Binding-site contacts:
Ligand atom O2 contacts residue CFQ1 of chain 1.H at 3.7 Å.
Ligand atom C10 contacts residue TYR121 of chain 1.B at 3.0 Å (hydrophobic).
Ligand atom N2 contacts residue PHE290 of chain 1.B at 4.1 Å.
Ligand atom C14 contacts residue TYR334 of chain 1.B at 4.1 Å (hydrophobic).
Ligand atom C9 contacts residue TYR121 of chain 1.B at 3.5 Å (hydrophobic).
Ligand atom F2 contacts residue TYR334 of chain 1.B at 3.4 Å.
Ligand atom F2 contacts residue GLY335 of chain 1.B at 3.7 Å.
Ligand atom O3 contacts residue PHE331 of chain 1.B at 4.2 Å.
Ligand atom F3 contacts residue ILE287 of chain 1.B at 3.6 Å.
Ligand atom C14 contacts residue ILE287 of chain 1.B at 4.2 Å (hydrophobic).
Ligand atom C9 contacts residue TRP279 of chain 1.B at 4.0 Å (hydrophobic).
Ligand atom F1 contacts residue GLY335 of chain 1.B at 3.2 Å.
Ligand atom N2 contacts residue PHE288 of chain 1.B at 3.7 Å.
Ligand atom C11 contacts residue CFQ1 of chain 1.H at 4.2 Å.
Ligand atom C5 contacts residue TRP279 of chain 1.B at 3.3 Å (hydrophobic).
Ligand atom O3 contacts residue ILE287 of chain 1.B at 3.5 Å.
Ligand atom C4 contacts residue TRP279 of chain 1.B at 3.4 Å (hydrophobic).
Ligand atom O3 contacts residue SER286 of chain 1.B at 4.2 Å.
Ligand atom C14 contacts residue GLY335 of chain 1.B at 3.8 Å.
Ligand atom C2 contacts residue TRP279 of chain 1.B at 3.6 Å (hydrophobic).
Ligand atom C2 contacts residue TYR70 of chain 1.B at 3.5 Å (hydrophobic).
Ligand atom C1 contacts residue TRP279 of chain 1.B at 3.7 Å (hydrophobic).
Ligand atom C9 contacts residue CFQ1 of chain 1.H at 3.6 Å.
Ligand atom N2 contacts residue PHE331 of chain 1.B at 4.0 Å.
Ligand atom O2 contacts residue PHE290 of chain 1.B at 3.2 Å.
Ligand atom C10 contacts residue CFQ1 of chain 1.H at 3.5 Å.
Ligand atom C11 contacts residue TYR121 of chain 1.B at 4.0 Å (hydrophobic).
Ligand atom C8 contacts residue TRP279 of chain 1.B at 4.1 Å (hydrophobic).
Ligand atom O2 contacts residue PHE288 of chain 1.B at 3.5 Å (h-bond).
Ligand atom C11 contacts residue TYR334 of chain 1.B at 4.1 Å (hydrophobic).
Ligand atom F1 contacts residue PHE331 of chain 1.B at 3.6 Å.
Ligand atom O2 contacts residue PHE331 of chain 1.B at 3.3 Å.
Ligand atom F3 contacts residue SER286 of chain 1.B at 3.6 Å.
Ligand atom F1 contacts residue ILE287 of chain 1.B at 3.6 Å.
Ligand atom F3 contacts residue GLY335 of chain 1.B at 3.4 Å.
Ligand atom O3 contacts residue ARG289 of chain 1.B at 4.1 Å.
Ligand atom AS contacts residue TRP279 of chain 1.B at 4.2 Å.
Ligand atom O3 contacts residue PHE288 of chain 1.B at 2.9 Å (h-bond).
Ligand atom F1 contacts residue TYR334 of chain 1.B at 3.5 Å.
Ligand atom C6 contacts residue SER286 of chain 1.B at 4.2 Å.

A protein and the small-molecule ligand that binds it are described below.
Small molecule (SMILES): C[As+](C)(C)CCO[C@@H](c1ccccc1[N+](=O)O)C(F)(F)F

Sequence of chain 1.B:
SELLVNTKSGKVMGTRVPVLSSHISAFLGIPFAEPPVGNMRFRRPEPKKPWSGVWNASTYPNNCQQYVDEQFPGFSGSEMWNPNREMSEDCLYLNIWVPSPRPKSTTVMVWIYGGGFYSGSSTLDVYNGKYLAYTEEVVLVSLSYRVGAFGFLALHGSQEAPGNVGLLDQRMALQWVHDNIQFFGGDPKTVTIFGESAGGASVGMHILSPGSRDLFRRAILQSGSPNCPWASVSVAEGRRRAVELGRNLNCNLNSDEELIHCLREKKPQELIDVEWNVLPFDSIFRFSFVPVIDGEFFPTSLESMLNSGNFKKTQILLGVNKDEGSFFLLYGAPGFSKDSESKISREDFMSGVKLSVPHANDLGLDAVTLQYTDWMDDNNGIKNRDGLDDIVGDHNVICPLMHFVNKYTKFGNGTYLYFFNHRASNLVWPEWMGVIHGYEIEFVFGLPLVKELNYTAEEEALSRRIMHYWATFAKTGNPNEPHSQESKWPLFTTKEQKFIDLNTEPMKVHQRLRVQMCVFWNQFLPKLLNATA